A protein and the small-molecule ligand that binds it are described below.
Small molecule (SMILES): Nc1nc2c(ncn2[C@H]2CC[C@@H](CO[P](=O)(O)O[P](=O)(O)OP(=O)(O)O)O2)c(=O)[nH]1

Sequence of chain 1.D:
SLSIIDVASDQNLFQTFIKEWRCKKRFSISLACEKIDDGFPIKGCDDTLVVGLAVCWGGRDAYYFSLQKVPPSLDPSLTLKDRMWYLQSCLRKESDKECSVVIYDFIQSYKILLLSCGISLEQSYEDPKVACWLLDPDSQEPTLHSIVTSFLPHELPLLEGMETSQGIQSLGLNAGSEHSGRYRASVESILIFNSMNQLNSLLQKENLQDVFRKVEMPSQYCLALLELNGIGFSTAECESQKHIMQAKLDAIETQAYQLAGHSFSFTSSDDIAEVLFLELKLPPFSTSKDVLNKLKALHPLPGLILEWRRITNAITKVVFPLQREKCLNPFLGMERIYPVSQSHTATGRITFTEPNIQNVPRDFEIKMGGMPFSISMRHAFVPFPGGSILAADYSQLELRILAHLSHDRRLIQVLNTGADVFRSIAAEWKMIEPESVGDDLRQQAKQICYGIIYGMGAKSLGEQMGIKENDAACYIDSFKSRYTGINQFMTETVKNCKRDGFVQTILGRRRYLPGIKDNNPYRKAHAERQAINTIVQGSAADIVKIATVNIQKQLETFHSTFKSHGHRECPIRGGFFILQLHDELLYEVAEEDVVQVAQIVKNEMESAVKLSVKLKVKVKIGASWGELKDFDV

Binding-site contacts:
Ligand atom O1A contacts residue LYS519 of chain 1.D at 3.4 Å (salt-bridge).
Ligand atom PB contacts residue LYS519 of chain 1.D at 3.8 Å.
Ligand atom O2B contacts residue TYR467 of chain 1.D at 3.8 Å.
Ligand atom C4' contacts residue GLU471 of chain 1.D at 3.7 Å.
Ligand atom PG contacts residue ARG515 of chain 1.D at 3.7 Å.
Ligand atom O2B contacts residue GLN469 of chain 1.D at 3.6 Å (h-bond).
Ligand atom O2B contacts residue ASP676 of chain 1.D at 3.2 Å (salt-bridge).
Ligand atom O3G contacts residue GLN469 of chain 1.D at 3.8 Å.
Ligand atom N2 contacts residue TYR527 of chain 1.D at 3.2 Å.
Ligand atom O1B contacts residue PHE495 of chain 1.D at 3.5 Å.
Ligand atom C2' contacts residue GLU471 of chain 1.D at 3.4 Å.
Ligand atom O3A contacts residue LYS519 of chain 1.D at 3.0 Å (salt-bridge).
Ligand atom PB contacts residue MG1 of chain 1.Z at 3.3 Å.
Ligand atom O1G contacts residue ARG515 of chain 1.D at 3.0 Å (salt-bridge).
Ligand atom O3B contacts residue LYS519 of chain 1.D at 3.0 Å (salt-bridge).
Ligand atom O3G contacts residue ARG515 of chain 1.D at 3.1 Å (salt-bridge).
Ligand atom O3A contacts residue MG1 of chain 1.Z at 3.8 Å.
Ligand atom PG contacts residue MG1 of chain 1.Z at 3.4 Å.
Ligand atom C1' contacts residue GLU471 of chain 1.D at 3.5 Å.
Ligand atom PA contacts residue ASP676 of chain 1.D at 3.7 Å.
Ligand atom O1B contacts residue TYR523 of chain 1.D at 2.5 Å (h-bond).
Ligand atom O3B contacts residue PHE495 of chain 1.D at 3.7 Å.
Ligand atom O1G contacts residue LYS519 of chain 1.D at 2.6 Å (salt-bridge).
Ligand atom O2G contacts residue ASP466 of chain 1.D at 3.4 Å (salt-bridge).
Ligand atom C5' contacts residue ASP676 of chain 1.D at 3.3 Å.
Ligand atom C2 contacts residue TYR523 of chain 1.D at 3.8 Å (hydrophobic).
Ligand atom C2' contacts residue TYR523 of chain 1.D at 3.5 Å (hydrophobic).
Ligand atom O2A contacts residue ASP676 of chain 1.D at 2.4 Å (salt-bridge).
Ligand atom O2B contacts residue MG1 of chain 1.Z at 2.1 Å.
Ligand atom PA contacts residue MG1 of chain 1.Z at 3.6 Å.
Ligand atom O2A contacts residue MG1 of chain 1.Z at 2.1 Å.
Ligand atom PA contacts residue LYS519 of chain 1.D at 3.8 Å.
Ligand atom PG contacts residue LYS519 of chain 1.D at 3.4 Å.
Ligand atom PB contacts residue TYR523 of chain 1.D at 3.8 Å.
Ligand atom O2G contacts residue MG1 of chain 1.Z at 2.1 Å.
Ligand atom O2A contacts residue ASP466 of chain 1.D at 3.5 Å (salt-bridge).
Ligand atom C3' contacts residue TYR523 of chain 1.D at 3.5 Å (hydrophobic).
Ligand atom O3B contacts residue MG1 of chain 1.Z at 3.7 Å.
Ligand atom C1' contacts residue ARG422 of chain 1.D at 3.6 Å.
Ligand atom O4' contacts residue ARG422 of chain 1.D at 3.2 Å (salt-bridge).